Sequence of chain 1.C:
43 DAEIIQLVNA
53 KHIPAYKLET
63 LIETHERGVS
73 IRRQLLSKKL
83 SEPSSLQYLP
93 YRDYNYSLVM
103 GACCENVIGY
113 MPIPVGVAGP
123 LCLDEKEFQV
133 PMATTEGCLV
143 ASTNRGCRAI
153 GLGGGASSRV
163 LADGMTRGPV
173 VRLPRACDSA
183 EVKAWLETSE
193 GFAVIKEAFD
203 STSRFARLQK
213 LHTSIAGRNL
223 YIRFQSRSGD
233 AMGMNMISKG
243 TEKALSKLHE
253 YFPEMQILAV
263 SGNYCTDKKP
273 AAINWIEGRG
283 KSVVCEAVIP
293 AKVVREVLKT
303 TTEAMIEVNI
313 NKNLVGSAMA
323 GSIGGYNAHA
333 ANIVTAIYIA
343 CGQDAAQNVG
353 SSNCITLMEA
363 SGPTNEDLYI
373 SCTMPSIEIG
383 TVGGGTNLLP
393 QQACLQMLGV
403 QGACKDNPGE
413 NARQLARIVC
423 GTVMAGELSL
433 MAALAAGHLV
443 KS

Sequence of chain 1.D:
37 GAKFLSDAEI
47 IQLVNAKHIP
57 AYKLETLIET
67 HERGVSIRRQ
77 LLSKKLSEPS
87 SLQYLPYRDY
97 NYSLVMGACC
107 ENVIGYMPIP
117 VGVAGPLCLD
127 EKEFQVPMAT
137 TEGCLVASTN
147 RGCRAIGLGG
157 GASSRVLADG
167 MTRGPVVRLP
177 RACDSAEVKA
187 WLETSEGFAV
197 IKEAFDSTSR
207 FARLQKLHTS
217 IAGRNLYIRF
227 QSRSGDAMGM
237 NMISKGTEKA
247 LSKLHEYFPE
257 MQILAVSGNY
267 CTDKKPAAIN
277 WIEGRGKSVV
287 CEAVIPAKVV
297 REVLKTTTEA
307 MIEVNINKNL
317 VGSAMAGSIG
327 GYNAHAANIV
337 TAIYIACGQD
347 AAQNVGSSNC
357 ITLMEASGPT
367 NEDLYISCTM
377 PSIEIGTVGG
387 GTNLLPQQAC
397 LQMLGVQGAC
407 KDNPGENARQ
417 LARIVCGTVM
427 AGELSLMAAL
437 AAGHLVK

Binding-site contacts:
Ligand atom O1 contacts residue GLU138 of chain 1.C at 2.5 Å (salt-bridge).
Ligand atom C5 contacts residue ALA330 of chain 1.C at 3.6 Å (hydrophobic).
Ligand atom O1 contacts residue COA1 of chain 1.J at 3.9 Å.
Ligand atom C1 contacts residue GLU138 of chain 1.C at 3.4 Å.
Ligand atom C6 contacts residue ARG169 of chain 1.D at 4.1 Å.
Ligand atom O1 contacts residue ASN334 of chain 1.C at 2.8 Å (h-bond).
Ligand atom O4 contacts residue SER263 of chain 1.D at 2.5 Å (h-bond).
Ligand atom O3 contacts residue LYS314 of chain 1.C at 2.8 Å (salt-bridge).
Ligand atom C1 contacts residue LYS270 of chain 1.D at 3.6 Å.
Ligand atom C5 contacts residue LYS314 of chain 1.C at 3.5 Å.
Ligand atom O1 contacts residue LYS270 of chain 1.D at 2.8 Å (salt-bridge).
Ligand atom O3 contacts residue LEU436 of chain 1.C at 4.0 Å.
Ligand atom C1 contacts residue ASN334 of chain 1.C at 3.6 Å.
Ligand atom O3 contacts residue LYS271 of chain 1.D at 4.0 Å.
Ligand atom C2 contacts residue ASP269 of chain 1.D at 3.3 Å.
Ligand atom C3 contacts residue ASP269 of chain 1.D at 3.4 Å.
Ligand atom C1 contacts residue COA1 of chain 1.J at 3.9 Å.
Ligand atom O3 contacts residue LEU432 of chain 1.C at 3.6 Å.
Ligand atom C1 contacts residue ASP269 of chain 1.D at 3.8 Å.
Ligand atom O4 contacts residue ASN265 of chain 1.D at 3.9 Å.
Ligand atom C4 contacts residue ALA330 of chain 1.C at 3.4 Å (hydrophobic).
Ligand atom O7 contacts residue ARG169 of chain 1.D at 3.1 Å (salt-bridge).
Ligand atom O2 contacts residue COA1 of chain 1.J at 4.0 Å.
Ligand atom C5 contacts residue SER263 of chain 1.D at 3.3 Å.
Ligand atom C2 contacts residue LYS270 of chain 1.D at 4.0 Å.
Ligand atom O4 contacts residue LYS314 of chain 1.C at 3.5 Å (salt-bridge).
Ligand atom O4 contacts residue LYS271 of chain 1.D at 3.2 Å (salt-bridge).
Ligand atom O4 contacts residue ARG169 of chain 1.D at 3.5 Å (salt-bridge).
Ligand atom C4 contacts residue LYS271 of chain 1.D at 3.7 Å.
Ligand atom O4 contacts residue ASP269 of chain 1.D at 4.0 Å.
Ligand atom C2 contacts residue ASN334 of chain 1.C at 3.7 Å.
Ligand atom O2 contacts residue GLU138 of chain 1.C at 3.5 Å (salt-bridge).
Ligand atom O7 contacts residue MET236 of chain 1.D at 4.0 Å.
Ligand atom O3 contacts residue SER263 of chain 1.D at 3.5 Å (h-bond).
Ligand atom O3 contacts residue ALA330 of chain 1.C at 3.7 Å.
Ligand atom C6 contacts residue LEU432 of chain 1.C at 3.7 Å (hydrophobic).
Ligand atom O7 contacts residue ASP269 of chain 1.D at 2.6 Å (salt-bridge).
Ligand atom C4 contacts residue ASP269 of chain 1.D at 3.8 Å.
Ligand atom C5 contacts residue LYS271 of chain 1.D at 3.4 Å.
Ligand atom O2 contacts residue ASP269 of chain 1.D at 4.1 Å.

This small molecule binds to this protein.
Small molecule (SMILES): CC(O)(CC(=O)O)CC(=O)O